Sequence of chain 1.H:
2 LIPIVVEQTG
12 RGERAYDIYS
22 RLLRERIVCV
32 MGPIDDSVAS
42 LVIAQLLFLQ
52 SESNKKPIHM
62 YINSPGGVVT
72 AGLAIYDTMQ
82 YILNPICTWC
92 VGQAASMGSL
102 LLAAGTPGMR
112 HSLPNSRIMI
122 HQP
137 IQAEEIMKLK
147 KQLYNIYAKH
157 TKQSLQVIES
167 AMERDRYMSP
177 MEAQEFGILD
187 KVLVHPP

Sequence of chain 1.N:
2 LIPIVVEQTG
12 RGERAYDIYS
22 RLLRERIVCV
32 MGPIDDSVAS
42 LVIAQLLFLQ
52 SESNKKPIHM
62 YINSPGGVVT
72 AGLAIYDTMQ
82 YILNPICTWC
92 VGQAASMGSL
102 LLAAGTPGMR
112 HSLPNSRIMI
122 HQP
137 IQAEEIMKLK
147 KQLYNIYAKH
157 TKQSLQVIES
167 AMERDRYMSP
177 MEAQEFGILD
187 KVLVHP

The small molecule below binds the protein below.
Small molecule (SMILES): CC[C@H](C)[C@H]1C(=O)N(Cc2cccc3ccccc23)C[C@@H]2N(C(=O)NCc3ccc(Br)cc3)CCC(=O)N12

Binding-site contacts:
Ligand atom C11 contacts residue LEU48 of chain 1.N at 3.9 Å (hydrophobic).
Ligand atom C42 contacts residue LEU48 of chain 1.N at 3.6 Å (hydrophobic).
Ligand atom C37 contacts residue ARG22 of chain 1.H at 3.9 Å.
Ligand atom BR1 contacts residue ILE19 of chain 1.H at 3.6 Å.
Ligand atom C11 contacts residue GLN51 of chain 1.N at 3.6 Å.
Ligand atom BR1 contacts residue ARG22 of chain 1.H at 3.6 Å.
Ligand atom C39 contacts residue PHE49 of chain 1.N at 3.9 Å (hydrophobic).
Ligand atom O32 contacts residue TYR82 of chain 1.N at 2.7 Å (h-bond).
Ligand atom C36 contacts residue SER52 of chain 1.N at 3.9 Å.
Ligand atom C41 contacts residue LEU23 of chain 1.H at 3.9 Å (hydrophobic).
Ligand atom C37 contacts residue GLU26 of chain 1.H at 3.4 Å.
Ligand atom C46 contacts residue GLN51 of chain 1.N at 3.9 Å.
Ligand atom C10 contacts residue LEU48 of chain 1.N at 3.8 Å (hydrophobic).
Ligand atom C25 contacts residue THR79 of chain 1.N at 3.9 Å.
Ligand atom O32 contacts residue TRP90 of chain 1.H at 3.5 Å.
Ligand atom C38 contacts residue GLU26 of chain 1.H at 3.8 Å.
Ligand atom C36 contacts residue GLU26 of chain 1.H at 3.6 Å.
Ligand atom C20 contacts residue TRP90 of chain 1.H at 3.4 Å (hydrophobic).
Ligand atom O1 contacts residue GLN51 of chain 1.N at 3.2 Å (h-bond).
Ligand atom C35 contacts residue GLU26 of chain 1.H at 3.6 Å.
Ligand atom C35 contacts residue SER52 of chain 1.N at 3.4 Å.
Ligand atom C29 contacts residue TYR62 of chain 1.H at 3.8 Å (hydrophobic).
Ligand atom C30 contacts residue ILE28 of chain 1.H at 3.9 Å (hydrophobic).
Ligand atom C37 contacts residue SER52 of chain 1.N at 3.8 Å.
Ligand atom C10 contacts residue TYR82 of chain 1.N at 3.9 Å (hydrophobic).
Ligand atom C26 contacts residue LEU48 of chain 1.N at 3.8 Å (hydrophobic).
Ligand atom C26 contacts residue ILE44 of chain 1.N at 3.7 Å (hydrophobic).
Ligand atom BR1 contacts residue LEU23 of chain 1.H at 3.8 Å.
Ligand atom BR1 contacts residue PHE49 of chain 1.N at 3.9 Å.
Ligand atom N34 contacts residue GLU26 of chain 1.H at 3.2 Å (salt-bridge).
Ligand atom C38 contacts residue ARG22 of chain 1.H at 3.8 Å.
Ligand atom C41 contacts residue PHE49 of chain 1.N at 3.8 Å (hydrophobic).
Ligand atom C41 contacts residue LEU48 of chain 1.N at 3.9 Å (hydrophobic).
Ligand atom C29 contacts residue ILE28 of chain 1.H at 3.4 Å (hydrophobic).
Ligand atom C24 contacts residue TYR82 of chain 1.N at 3.9 Å (hydrophobic).
Ligand atom C28 contacts residue LEU48 of chain 1.N at 3.9 Å (hydrophobic).
Ligand atom C11 contacts residue TYR82 of chain 1.N at 3.6 Å (hydrophobic).
Ligand atom C28 contacts residue TYR62 of chain 1.H at 3.8 Å (hydrophobic).
Ligand atom C21 contacts residue TRP90 of chain 1.H at 3.9 Å (hydrophobic).
Ligand atom C27 contacts residue LEU48 of chain 1.N at 3.7 Å (hydrophobic).